Binding-site contacts:
Ligand atom C4 contacts residue PRO419 of chain 2.F at 4.0 Å (hydrophobic).
Ligand atom C2' contacts residue PRO419 of chain 2.F at 4.0 Å (hydrophobic).
Ligand atom N1 contacts residue VAL418 of chain 2.F at 3.8 Å.
Ligand atom N6 contacts residue PRO633 of chain 2.F at 4.2 Å.
Ligand atom C2 contacts residue PRO631 of chain 2.F at 4.3 Å (hydrophobic).
Ligand atom N7 contacts residue ASP609 of chain 2.F at 4.1 Å.
Ligand atom N6 contacts residue VAL418 of chain 2.F at 3.8 Å.
Ligand atom N9 contacts residue PRO419 of chain 2.F at 4.2 Å.
Ligand atom C6 contacts residue PRO419 of chain 2.F at 4.3 Å (hydrophobic).
Ligand atom O2P contacts residue PRO631 of chain 2.F at 3.8 Å.
Ligand atom N7 contacts residue HIS630 of chain 2.F at 3.6 Å.
Ligand atom O2P contacts residue HIS628 of chain 2.F at 3.8 Å.
Ligand atom N1 contacts residue PRO631 of chain 2.F at 3.8 Å.
Ligand atom N3 contacts residue PRO419 of chain 2.F at 4.2 Å.
Ligand atom N7 contacts residue SER632 of chain 2.F at 3.8 Å.
Ligand atom N6 contacts residue SER632 of chain 2.F at 4.0 Å.
Ligand atom N6 contacts residue GLY637 of chain 2.F at 4.0 Å.
Ligand atom P contacts residue PHE629 of chain 2.F at 4.4 Å.
Ligand atom O4' contacts residue PRO631 of chain 2.F at 4.1 Å.
Ligand atom N1 contacts residue GLY639 of chain 2.F at 3.1 Å (h-bond).
Ligand atom C6 contacts residue GLY639 of chain 2.F at 3.8 Å.
Ligand atom O5' contacts residue PHE629 of chain 2.F at 3.9 Å.
Ligand atom C1' contacts residue HIS630 of chain 2.F at 3.8 Å.
Ligand atom C8 contacts residue ASP609 of chain 2.F at 4.4 Å.
Ligand atom C6 contacts residue PRO631 of chain 2.F at 3.6 Å (hydrophobic).
Ligand atom N9 contacts residue HIS630 of chain 2.F at 3.8 Å.
Ligand atom C2 contacts residue PRO419 of chain 2.F at 4.2 Å (hydrophobic).
Ligand atom N6 contacts residue GLY639 of chain 2.F at 2.9 Å (h-bond).
Ligand atom O5' contacts residue PRO631 of chain 2.F at 4.0 Å.
Ligand atom C5 contacts residue PRO419 of chain 2.F at 4.2 Å (hydrophobic).
Ligand atom O4' contacts residue HIS630 of chain 2.F at 4.2 Å.
Ligand atom C2 contacts residue GLY639 of chain 2.F at 3.9 Å.
Ligand atom C5 contacts residue SER632 of chain 2.F at 4.4 Å.
Ligand atom O2P contacts residue PHE629 of chain 2.F at 3.4 Å (h-bond).
Ligand atom N6 contacts residue PRO631 of chain 2.F at 3.8 Å.
Ligand atom C8 contacts residue HIS630 of chain 2.F at 3.1 Å.
Ligand atom N1 contacts residue PRO419 of chain 2.F at 4.2 Å.
Ligand atom N6 contacts residue PHE638 of chain 2.F at 3.8 Å.
Ligand atom C6 contacts residue VAL418 of chain 2.F at 4.0 Å (hydrophobic).
Ligand atom C5 contacts residue PRO631 of chain 2.F at 4.1 Å (hydrophobic).

This protein binds this small molecule.
Small molecule (SMILES): Nc1ncnc2c1ncn2[C@H]1C[C@H](O)[C@@H](COP(=O)(O)O)O1

Sequence of chain 2.F:
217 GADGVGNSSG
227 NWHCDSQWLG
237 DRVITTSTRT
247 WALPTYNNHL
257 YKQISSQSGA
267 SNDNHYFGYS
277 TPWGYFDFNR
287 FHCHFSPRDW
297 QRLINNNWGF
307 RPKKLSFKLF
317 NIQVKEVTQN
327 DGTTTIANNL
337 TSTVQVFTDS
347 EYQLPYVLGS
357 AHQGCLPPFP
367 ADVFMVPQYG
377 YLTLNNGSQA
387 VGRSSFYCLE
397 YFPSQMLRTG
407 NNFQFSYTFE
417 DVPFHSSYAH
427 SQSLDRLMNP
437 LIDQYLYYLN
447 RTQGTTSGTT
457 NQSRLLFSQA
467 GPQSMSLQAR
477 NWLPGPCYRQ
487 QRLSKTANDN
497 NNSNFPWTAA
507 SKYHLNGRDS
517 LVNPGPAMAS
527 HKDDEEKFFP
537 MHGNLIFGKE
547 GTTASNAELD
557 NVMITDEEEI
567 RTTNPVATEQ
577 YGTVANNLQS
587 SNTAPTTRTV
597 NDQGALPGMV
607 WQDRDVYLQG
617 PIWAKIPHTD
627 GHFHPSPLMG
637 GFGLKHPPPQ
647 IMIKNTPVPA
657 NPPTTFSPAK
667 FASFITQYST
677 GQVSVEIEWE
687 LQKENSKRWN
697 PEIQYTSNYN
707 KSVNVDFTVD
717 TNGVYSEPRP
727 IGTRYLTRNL